Binding-site contacts:
Ligand atom O7 contacts residue GLY150 of chain 2.A at 3.4 Å (h-bond).
Ligand atom C2 contacts residue THR156 of chain 2.A at 3.9 Å.
Ligand atom C1 contacts residue MET151 of chain 2.A at 4.4 Å (hydrophobic).
Ligand atom C7 contacts residue GLY150 of chain 2.A at 4.3 Å.
Ligand atom C1 contacts residue THR156 of chain 2.A at 3.4 Å.
Ligand atom O7 contacts residue ASN154 of chain 2.A at 3.3 Å (h-bond).
Ligand atom N2 contacts residue ASN154 of chain 2.A at 3.8 Å.
Ligand atom O5 contacts residue ASN154 of chain 2.A at 4.0 Å.
Ligand atom C8 contacts residue ASN154 of chain 2.A at 3.9 Å.
Ligand atom C5 contacts residue THR156 of chain 2.A at 4.3 Å.
Ligand atom C7 contacts residue ASN154 of chain 2.A at 3.5 Å.
Ligand atom O5 contacts residue THR156 of chain 2.A at 4.2 Å.
Ligand atom C2 contacts residue ASN154 of chain 2.A at 4.0 Å.
Ligand atom C1 contacts residue ASN154 of chain 2.A at 3.0 Å.
Ligand atom N2 contacts residue THR156 of chain 2.A at 3.8 Å.
Ligand atom C3 contacts residue THR156 of chain 2.A at 4.0 Å.

Sequence of chain 2.A:
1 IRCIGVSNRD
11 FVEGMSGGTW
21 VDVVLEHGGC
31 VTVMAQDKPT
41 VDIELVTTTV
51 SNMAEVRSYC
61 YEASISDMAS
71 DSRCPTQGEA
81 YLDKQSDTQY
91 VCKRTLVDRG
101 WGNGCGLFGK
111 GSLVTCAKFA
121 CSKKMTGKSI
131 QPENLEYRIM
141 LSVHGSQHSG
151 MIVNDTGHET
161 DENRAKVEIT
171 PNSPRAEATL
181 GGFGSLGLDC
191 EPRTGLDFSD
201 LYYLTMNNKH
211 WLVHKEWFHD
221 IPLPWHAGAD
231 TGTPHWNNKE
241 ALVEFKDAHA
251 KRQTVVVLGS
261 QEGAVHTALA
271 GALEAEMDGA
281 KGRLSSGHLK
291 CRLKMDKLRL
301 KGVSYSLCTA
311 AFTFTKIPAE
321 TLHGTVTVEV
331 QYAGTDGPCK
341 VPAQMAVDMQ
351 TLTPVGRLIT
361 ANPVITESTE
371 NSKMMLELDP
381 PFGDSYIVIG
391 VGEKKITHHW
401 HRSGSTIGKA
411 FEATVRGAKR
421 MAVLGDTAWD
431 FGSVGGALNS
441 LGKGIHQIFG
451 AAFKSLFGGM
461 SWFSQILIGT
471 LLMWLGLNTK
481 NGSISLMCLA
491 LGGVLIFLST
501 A

The protein below binds the small molecule below.
Small molecule (SMILES): CC(=O)N[C@H]1[C@H](O[C@H]2[C@H](O)[C@@H](NC(C)=O)CO[C@@H]2CO)O[C@H](CO)[C@@H](O)[C@@H]1O